Binding-site contacts:
Ligand atom C16 contacts residue SER96 of chain 1.A at 3.4 Å.
Ligand atom C13 contacts residue LYS140 of chain 1.A at 3.6 Å.
Ligand atom C55 contacts residue LEU143 of chain 1.A at 3.6 Å (hydrophobic).
Ligand atom C27 contacts residue THR36 of chain 1.A at 3.7 Å.
Ligand atom O25 contacts residue VAL77 of chain 1.A at 3.0 Å (h-bond).
Ligand atom C50 contacts residue LEU143 of chain 1.A at 3.6 Å (hydrophobic).
Ligand atom S6 contacts residue ASN40 of chain 1.A at 3.3 Å (h-bond).
Ligand atom C5 contacts residue THR36 of chain 1.A at 3.5 Å.
Ligand atom C10 contacts residue LYS140 of chain 1.A at 3.6 Å.
Ligand atom C57 contacts residue LEU143 of chain 1.A at 3.4 Å (hydrophobic).
Ligand atom C3 contacts residue THR36 of chain 1.A at 3.6 Å.
Ligand atom N26 contacts residue THR36 of chain 1.A at 2.7 Å (h-bond).
Ligand atom C50 contacts residue LEU148 of chain 1.A at 3.7 Å (hydrophobic).
Ligand atom O17 contacts residue ASN40 of chain 1.A at 3.5 Å (h-bond).
Ligand atom O18 contacts residue SER96 of chain 1.A at 2.8 Å (h-bond).
Ligand atom O28 contacts residue LEU143 of chain 1.A at 3.7 Å.
Ligand atom C10 contacts residue ASN40 of chain 1.A at 3.7 Å.
Ligand atom O18 contacts residue GLU95 of chain 1.A at 3.7 Å.
Ligand atom C2 contacts residue THR36 of chain 1.A at 3.4 Å.
Ligand atom O54 contacts residue ASN40 of chain 1.A at 2.9 Å (h-bond).
Ligand atom C10 contacts residue MET76 of chain 1.A at 3.7 Å (hydrophobic).
Ligand atom O51 contacts residue LEU148 of chain 1.A at 3.6 Å.
Ligand atom O11 contacts residue LYS140 of chain 1.A at 2.6 Å (salt-bridge).
Ligand atom C4 contacts residue THR36 of chain 1.A at 3.3 Å.
Ligand atom C10 contacts residue VAL77 of chain 1.A at 3.7 Å (hydrophobic).
Ligand atom N15 contacts residue GLU95 of chain 1.A at 2.7 Å (salt-bridge).
Ligand atom C12 contacts residue ASN40 of chain 1.A at 3.4 Å.
Ligand atom C2 contacts residue HIS39 of chain 1.A at 3.4 Å.
Ligand atom C14 contacts residue GLU95 of chain 1.A at 3.2 Å.
Ligand atom N9 contacts residue VAL77 of chain 1.A at 2.9 Å (h-bond).
Ligand atom O17 contacts residue SER96 of chain 1.A at 2.8 Å (h-bond).
Ligand atom O18 contacts residue PRO78 of chain 1.A at 3.6 Å.
Ligand atom C55 contacts residue PHE199 of chain 1.A at 3.7 Å (hydrophobic).
Ligand atom C12 contacts residue VAL77 of chain 1.A at 3.5 Å (hydrophobic).
Ligand atom O54 contacts residue LYS140 of chain 1.A at 3.7 Å.
Ligand atom C13 contacts residue MET76 of chain 1.A at 3.7 Å (hydrophobic).
Ligand atom C56 contacts residue LEU143 of chain 1.A at 3.3 Å (hydrophobic).
Ligand atom O25 contacts residue MET76 of chain 1.A at 3.4 Å.
Ligand atom C16 contacts residue GLU95 of chain 1.A at 3.6 Å.
Ligand atom O11 contacts residue MET76 of chain 1.A at 3.5 Å.

Sequence of chain 1.A:
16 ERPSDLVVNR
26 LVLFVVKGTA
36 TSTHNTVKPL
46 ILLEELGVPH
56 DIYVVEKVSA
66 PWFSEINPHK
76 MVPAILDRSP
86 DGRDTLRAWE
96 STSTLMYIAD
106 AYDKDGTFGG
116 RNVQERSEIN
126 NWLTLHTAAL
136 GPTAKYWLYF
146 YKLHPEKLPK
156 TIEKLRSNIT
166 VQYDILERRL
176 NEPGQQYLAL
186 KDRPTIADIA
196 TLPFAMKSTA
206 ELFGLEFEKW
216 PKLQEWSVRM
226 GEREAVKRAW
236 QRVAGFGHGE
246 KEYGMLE

The protein below binds the small molecule below.
Small molecule (SMILES): N[C@@H](CCC(=O)N[C@@H](CS[C@@]1(Cc2ccccc2)NC(=O)[C@](S)(CO)NC1=O)C(=O)NCC(=O)O)C(=O)O

Sequence of chain 1.B:
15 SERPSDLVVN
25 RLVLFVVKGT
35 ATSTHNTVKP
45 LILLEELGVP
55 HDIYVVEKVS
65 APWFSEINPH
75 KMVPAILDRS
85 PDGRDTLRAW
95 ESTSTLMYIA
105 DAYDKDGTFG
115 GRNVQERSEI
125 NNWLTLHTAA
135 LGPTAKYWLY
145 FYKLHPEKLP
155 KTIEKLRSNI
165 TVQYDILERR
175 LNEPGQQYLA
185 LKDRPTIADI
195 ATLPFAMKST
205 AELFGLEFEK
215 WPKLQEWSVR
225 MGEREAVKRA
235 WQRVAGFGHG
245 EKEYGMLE